The small molecule below binds the protein below.
Small molecule (SMILES): CO/C=C(/C(=O)OC)c1ccccc1Oc1cc(Oc2ccccc2C#N)ncn1

Binding-site contacts:
Ligand atom C22 contacts residue VAL132 of chain 1.C at 3.3 Å (hydrophobic).
Ligand atom O3 contacts residue PRO270 of chain 1.C at 3.2 Å.
Ligand atom C22 contacts residue GLY142 of chain 1.C at 3.7 Å.
Ligand atom O5 contacts residue GLY142 of chain 1.C at 3.4 Å.
Ligand atom C20 contacts residue PHE274 of chain 1.C at 3.5 Å (hydrophobic).
Ligand atom C16 contacts residue GLY142 of chain 1.C at 3.6 Å.
Ligand atom C1 contacts residue LEU294 of chain 1.C at 3.5 Å (hydrophobic).
Ligand atom C13 contacts residue ILE146 of chain 1.C at 3.6 Å (hydrophobic).
Ligand atom C5 contacts residue MET124 of chain 1.C at 3.3 Å (hydrophobic).
Ligand atom C22 contacts residue ALA143 of chain 1.C at 3.5 Å (hydrophobic).
Ligand atom C13 contacts residue PRO270 of chain 1.C at 3.7 Å (hydrophobic).
Ligand atom C10 contacts residue ILE146 of chain 1.C at 3.5 Å (hydrophobic).
Ligand atom C5 contacts residue ALA277 of chain 1.C at 3.6 Å (hydrophobic).
Ligand atom C21 contacts residue PHE128 of chain 1.C at 3.7 Å (hydrophobic).
Ligand atom C20 contacts residue TYR273 of chain 1.C at 3.0 Å (hydrophobic).
Ligand atom O3 contacts residue PHE274 of chain 1.C at 3.4 Å.
Ligand atom C21 contacts residue TYR131 of chain 1.C at 3.7 Å (hydrophobic).
Ligand atom O2 contacts residue PHE128 of chain 1.C at 3.6 Å.
Ligand atom O4 contacts residue PHE274 of chain 1.C at 3.7 Å.
Ligand atom O3 contacts residue GLU271 of chain 1.C at 3.0 Å (salt-bridge).
Ligand atom C20 contacts residue GLU271 of chain 1.C at 3.7 Å.
Ligand atom C9 contacts residue PHE274 of chain 1.C at 3.7 Å (hydrophobic).
Ligand atom C3 contacts residue LEU294 of chain 1.C at 3.5 Å (hydrophobic).
Ligand atom N1 contacts residue LEU294 of chain 1.C at 3.3 Å.
Ligand atom O5 contacts residue PHE128 of chain 1.C at 3.5 Å.
Ligand atom C15 contacts residue PRO270 of chain 1.C at 3.7 Å (hydrophobic).
Ligand atom C11 contacts residue PHE274 of chain 1.C at 3.7 Å (hydrophobic).
Ligand atom C4 contacts residue MET124 of chain 1.C at 3.6 Å (hydrophobic).
Ligand atom C15 contacts residue GLY142 of chain 1.C at 3.4 Å.
Ligand atom C19 contacts residue PHE274 of chain 1.C at 3.7 Å (hydrophobic).
Ligand atom O2 contacts residue ILE146 of chain 1.C at 3.4 Å.
Ligand atom N3 contacts residue PRO270 of chain 1.C at 3.4 Å.
Ligand atom C9 contacts residue PHE128 of chain 1.C at 3.7 Å (hydrophobic).
Ligand atom O4 contacts residue TYR131 of chain 1.C at 3.5 Å.
Ligand atom C14 contacts residue GLY142 of chain 1.C at 3.6 Å.
Ligand atom O5 contacts residue ALA143 of chain 1.C at 3.7 Å.
Ligand atom C16 contacts residue PRO270 of chain 1.C at 3.6 Å (hydrophobic).
Ligand atom N3 contacts residue ILE146 of chain 1.C at 3.5 Å.
Ligand atom C14 contacts residue PRO270 of chain 1.C at 3.7 Å (hydrophobic).
Ligand atom C22 contacts residue PHE128 of chain 1.C at 3.3 Å (hydrophobic).

Sequence of chain 1.C:
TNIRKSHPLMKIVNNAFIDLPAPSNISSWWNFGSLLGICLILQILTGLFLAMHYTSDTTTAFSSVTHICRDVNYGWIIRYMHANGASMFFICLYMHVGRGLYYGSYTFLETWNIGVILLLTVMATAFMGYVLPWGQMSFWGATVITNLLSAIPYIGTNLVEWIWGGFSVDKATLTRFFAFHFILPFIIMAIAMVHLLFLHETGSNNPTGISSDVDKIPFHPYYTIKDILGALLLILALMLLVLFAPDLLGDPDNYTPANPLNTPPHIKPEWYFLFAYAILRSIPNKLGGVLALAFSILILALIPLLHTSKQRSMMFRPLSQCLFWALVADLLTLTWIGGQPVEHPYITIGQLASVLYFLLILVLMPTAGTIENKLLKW